Binding-site contacts:
Ligand atom OE1 contacts residue VAL37 of chain 1.D at 3.8 Å.
Ligand atom N contacts residue SER8 of chain 1.D at 3.2 Å (h-bond).
Ligand atom CB contacts residue HIS183 of chain 1.D at 3.8 Å.
Ligand atom N contacts residue THR182 of chain 1.D at 2.9 Å (h-bond).
Ligand atom CA contacts residue CYS70 of chain 1.D at 3.5 Å (hydrophobic).
Ligand atom OXT contacts residue ASN71 of chain 1.D at 3.0 Å (h-bond).
Ligand atom CD contacts residue TYR39 of chain 1.D at 3.4 Å (hydrophobic).
Ligand atom OXT contacts residue CYS70 of chain 1.D at 3.9 Å.
Ligand atom CA contacts residue THR72 of chain 1.D at 4.0 Å.
Ligand atom C contacts residue ASN71 of chain 1.D at 3.6 Å.
Ligand atom OE1 contacts residue TYR39 of chain 1.D at 2.7 Å (h-bond).
Ligand atom C contacts residue CYS181 of chain 1.D at 3.8 Å (hydrophobic).
Ligand atom OXT contacts residue CYS181 of chain 1.D at 3.5 Å.
Ligand atom CB contacts residue CYS181 of chain 1.D at 3.6 Å (hydrophobic).
Ligand atom CG contacts residue HIS183 of chain 1.D at 3.8 Å.
Ligand atom OXT contacts residue THR182 of chain 1.D at 2.9 Å (h-bond).
Ligand atom N contacts residue ASP7 of chain 1.D at 3.0 Å (salt-bridge).
Ligand atom CD contacts residue PRO38 of chain 1.D at 3.7 Å (hydrophobic).
Ligand atom O contacts residue CYS181 of chain 1.D at 3.8 Å.
Ligand atom OE1 contacts residue GLY40 of chain 1.D at 3.8 Å.
Ligand atom OE1 contacts residue SER8 of chain 1.D at 2.6 Å (h-bond).
Ligand atom CA contacts residue THR182 of chain 1.D at 3.5 Å.
Ligand atom CD contacts residue SER8 of chain 1.D at 3.5 Å.
Ligand atom CA contacts residue SER8 of chain 1.D at 3.9 Å.
Ligand atom OE2 contacts residue PRO38 of chain 1.D at 3.3 Å.
Ligand atom CB contacts residue THR182 of chain 1.D at 3.6 Å.
Ligand atom CG contacts residue VAL146 of chain 1.D at 3.9 Å (hydrophobic).
Ligand atom O contacts residue THR72 of chain 1.D at 2.8 Å (h-bond).
Ligand atom OE2 contacts residue TYR39 of chain 1.D at 3.3 Å (h-bond).
Ligand atom CD contacts residue GLY40 of chain 1.D at 3.7 Å.
Ligand atom C contacts residue THR72 of chain 1.D at 3.7 Å.
Ligand atom OE1 contacts residue PRO38 of chain 1.D at 3.4 Å.
Ligand atom O contacts residue THR116 of chain 1.D at 3.4 Å.
Ligand atom OE2 contacts residue THR116 of chain 1.D at 3.8 Å.
Ligand atom C contacts residue CYS70 of chain 1.D at 3.7 Å (hydrophobic).
Ligand atom O contacts residue ASN71 of chain 1.D at 3.9 Å.
Ligand atom N contacts residue CYS70 of chain 1.D at 3.2 Å (h-bond).
Ligand atom CG contacts residue SER8 of chain 1.D at 3.6 Å.
Ligand atom C contacts residue THR182 of chain 1.D at 3.7 Å.
Ligand atom OE2 contacts residue GLY40 of chain 1.D at 2.8 Å (h-bond).

The small molecule below binds the protein below.
Small molecule (SMILES): N[C@H](CCC(=O)O)C(=O)O

Sequence of chain 1.D:
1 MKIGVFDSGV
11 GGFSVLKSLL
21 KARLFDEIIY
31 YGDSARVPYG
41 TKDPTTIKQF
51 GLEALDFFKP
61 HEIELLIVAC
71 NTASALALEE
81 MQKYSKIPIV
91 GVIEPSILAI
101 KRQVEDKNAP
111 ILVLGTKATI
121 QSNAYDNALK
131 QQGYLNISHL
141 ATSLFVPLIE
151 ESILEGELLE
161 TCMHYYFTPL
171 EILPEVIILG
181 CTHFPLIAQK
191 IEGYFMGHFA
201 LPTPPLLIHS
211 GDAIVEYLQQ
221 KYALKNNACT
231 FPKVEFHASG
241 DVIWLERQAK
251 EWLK